Binding-site contacts:
Ligand atom O4' contacts residue DG3 of chain 21.C at 3.2 Å (h-bond).
Ligand atom C4 contacts residue DG3 of chain 21.C at 3.5 Å.
Ligand atom O3' contacts residue HIS496 of chain 21.A at 3.7 Å.
Ligand atom N1 contacts residue TYR404 of chain 21.A at 3.6 Å.
Ligand atom C5' contacts residue PHE402 of chain 21.A at 3.4 Å (hydrophobic).
Ligand atom N4 contacts residue VAL495 of chain 21.A at 3.1 Å.
Ligand atom N3 contacts residue GLU493 of chain 21.A at 3.5 Å (salt-bridge).
Ligand atom C5 contacts residue DG3 of chain 21.C at 3.4 Å.
Ligand atom C5' contacts residue SER403 of chain 21.A at 3.2 Å.
Ligand atom O3' contacts residue SER403 of chain 21.A at 3.5 Å.
Ligand atom N4 contacts residue GLU493 of chain 21.A at 2.6 Å (salt-bridge).
Ligand atom C2' contacts residue THR494 of chain 21.A at 3.3 Å.
Ligand atom N3 contacts residue DG3 of chain 21.C at 3.4 Å.
Ligand atom OP2 contacts residue HIS496 of chain 21.A at 2.9 Å (h-bond).
Ligand atom C5 contacts residue VAL495 of chain 21.A at 3.0 Å (hydrophobic).
Ligand atom O5' contacts residue SER403 of chain 21.A at 3.1 Å (h-bond).
Ligand atom C1' contacts residue DG3 of chain 21.C at 3.7 Å.
Ligand atom C5' contacts residue ASP401 of chain 21.A at 3.5 Å.
Ligand atom C4 contacts residue PHE487 of chain 21.A at 3.7 Å (hydrophobic).
Ligand atom C2 contacts residue TYR404 of chain 21.A at 3.6 Å (hydrophobic).
Ligand atom N9 contacts residue DG3 of chain 21.C at 3.6 Å.
Ligand atom O3' contacts residue ASP401 of chain 21.A at 3.5 Å.
Ligand atom C6 contacts residue DG3 of chain 21.C at 3.5 Å.
Ligand atom N4 contacts residue PHE487 of chain 21.A at 2.9 Å (h-bond).
Ligand atom C4 contacts residue VAL495 of chain 21.A at 3.1 Å (hydrophobic).
Ligand atom C1' contacts residue SER403 of chain 21.A at 3.2 Å.
Ligand atom O6 contacts residue DG4 of chain 21.C at 3.5 Å (h-bond).
Ligand atom O5' contacts residue ASP401 of chain 21.A at 3.7 Å.
Ligand atom N1 contacts residue DG3 of chain 21.C at 3.5 Å.
Ligand atom N4 contacts residue GLU489 of chain 21.A at 3.7 Å.
Ligand atom C8 contacts residue DG3 of chain 21.C at 3.6 Å.
Ligand atom C6 contacts residue VAL495 of chain 21.A at 3.7 Å (hydrophobic).
Ligand atom C6 contacts residue TYR404 of chain 21.A at 3.6 Å (hydrophobic).
Ligand atom O4' contacts residue ASP401 of chain 21.A at 3.2 Å (salt-bridge).
Ligand atom O4' contacts residue SER403 of chain 21.A at 3.3 Å (h-bond).
Ligand atom O6 contacts residue DG3 of chain 21.C at 3.5 Å.
Ligand atom C4 contacts residue GLU493 of chain 21.A at 3.4 Å.
Ligand atom C2 contacts residue DG3 of chain 21.C at 3.4 Å.
Ligand atom C4' contacts residue ASP401 of chain 21.A at 3.5 Å.
Ligand atom N2 contacts residue DG3 of chain 21.C at 3.5 Å (h-bond).

The small molecule below binds the protein below.
Small molecule (SMILES): N=c1ccn([C@H]2C[C@H](O[P](=O)(O)OC[C@H]3O[C@@H](n4cnc5c(=O)nc(N)[nH]c54)C[C@@H]3O[P](=O)(O)OC[C@H]3O[C@@H](n4cnc5c(N)ncnc54)C[C@@H]3O)[C@@H](COP(=O)=O)O2)c(=O)[nH]1

Sequence of chain 21.A:
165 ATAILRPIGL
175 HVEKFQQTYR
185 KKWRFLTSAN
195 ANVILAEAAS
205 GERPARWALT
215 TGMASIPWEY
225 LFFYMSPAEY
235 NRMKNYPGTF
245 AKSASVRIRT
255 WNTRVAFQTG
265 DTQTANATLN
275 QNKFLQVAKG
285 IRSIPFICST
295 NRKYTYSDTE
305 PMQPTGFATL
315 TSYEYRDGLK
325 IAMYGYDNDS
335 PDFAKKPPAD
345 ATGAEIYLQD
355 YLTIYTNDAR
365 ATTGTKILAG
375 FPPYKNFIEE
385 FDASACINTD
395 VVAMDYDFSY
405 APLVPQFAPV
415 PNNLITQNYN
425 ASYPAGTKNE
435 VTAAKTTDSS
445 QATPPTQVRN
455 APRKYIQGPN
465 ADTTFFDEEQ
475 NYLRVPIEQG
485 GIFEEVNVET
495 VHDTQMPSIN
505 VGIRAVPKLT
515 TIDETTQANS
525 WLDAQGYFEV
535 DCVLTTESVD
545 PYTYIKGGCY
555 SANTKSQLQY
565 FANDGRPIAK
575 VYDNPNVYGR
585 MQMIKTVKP